Binding-site contacts:
Ligand atom C20 contacts residue MET161 of chain 1.A at 3.3 Å (hydrophobic).
Ligand atom C23 contacts residue ILE34 of chain 1.A at 3.6 Å (hydrophobic).
Ligand atom C28 contacts residue MET110 of chain 1.A at 3.5 Å (hydrophobic).
Ligand atom C8 contacts residue TYR180 of chain 1.A at 3.4 Å (hydrophobic).
Ligand atom N21 contacts residue ILE34 of chain 1.A at 3.6 Å.
Ligand atom C25 contacts residue ILE34 of chain 1.A at 3.6 Å (hydrophobic).
Ligand atom C8 contacts residue MET161 of chain 1.A at 3.7 Å (hydrophobic).
Ligand atom O27 contacts residue TYR180 of chain 1.A at 3.6 Å.
Ligand atom C20 contacts residue ILE34 of chain 1.A at 3.5 Å (hydrophobic).
Ligand atom O27 contacts residue ALA171 of chain 1.A at 3.4 Å.
Ligand atom C10 contacts residue TYR180 of chain 1.A at 3.3 Å (hydrophobic).
Ligand atom C28 contacts residue LYS111 of chain 1.A at 3.3 Å.
Ligand atom C24 contacts residue ILE34 of chain 1.A at 3.5 Å (hydrophobic).
Ligand atom C24 contacts residue MET110 of chain 1.A at 3.0 Å (hydrophobic).
Ligand atom C7 contacts residue TYR180 of chain 1.A at 3.6 Å (hydrophobic).
Ligand atom C24 contacts residue TYR109 of chain 1.A at 3.6 Å (hydrophobic).
Ligand atom C12 contacts residue TYR180 of chain 1.A at 3.5 Å (hydrophobic).
Ligand atom C18 contacts residue MET161 of chain 1.A at 3.4 Å (hydrophobic).
Ligand atom N22 contacts residue ILE34 of chain 1.A at 3.4 Å.
Ligand atom C6 contacts residue ASP114 of chain 1.A at 3.2 Å.
Ligand atom N9 contacts residue TYR180 of chain 1.A at 3.5 Å.
Ligand atom C19 contacts residue ALA58 of chain 1.A at 3.4 Å (hydrophobic).
Ligand atom C2 contacts residue ARG158 of chain 1.A at 3.4 Å.
Ligand atom C2 contacts residue TYR180 of chain 1.A at 3.3 Å (hydrophobic).
Ligand atom C15 contacts residue LEU107 of chain 1.A at 3.5 Å (hydrophobic).
Ligand atom N21 contacts residue MET161 of chain 1.A at 3.3 Å.
Ligand atom C8 contacts residue ARG158 of chain 1.A at 3.7 Å.
Ligand atom O27 contacts residue ASP172 of chain 1.A at 3.2 Å (salt-bridge).
Ligand atom C29 contacts residue LYS111 of chain 1.A at 3.5 Å.
Ligand atom C17 contacts residue PRO108 of chain 1.A at 3.5 Å (hydrophobic).
Ligand atom C19 contacts residue MET110 of chain 1.A at 3.7 Å (hydrophobic).
Ligand atom C36 contacts residue ASP114 of chain 1.A at 3.6 Å.
Ligand atom C13 contacts residue TYR180 of chain 1.A at 3.4 Å (hydrophobic).
Ligand atom N22 contacts residue MET110 of chain 1.A at 3.5 Å (h-bond).
Ligand atom O27 contacts residue ALA176 of chain 1.A at 3.7 Å.
Ligand atom C16 contacts residue MET161 of chain 1.A at 3.7 Å (hydrophobic).
Ligand atom C19 contacts residue PRO108 of chain 1.A at 3.5 Å (hydrophobic).
Ligand atom N11 contacts residue TYR180 of chain 1.A at 3.3 Å.
Ligand atom C7 contacts residue MET161 of chain 1.A at 3.6 Å (hydrophobic).
Ligand atom C4 contacts residue ASP114 of chain 1.A at 3.4 Å.

Sequence of chain 1.A:
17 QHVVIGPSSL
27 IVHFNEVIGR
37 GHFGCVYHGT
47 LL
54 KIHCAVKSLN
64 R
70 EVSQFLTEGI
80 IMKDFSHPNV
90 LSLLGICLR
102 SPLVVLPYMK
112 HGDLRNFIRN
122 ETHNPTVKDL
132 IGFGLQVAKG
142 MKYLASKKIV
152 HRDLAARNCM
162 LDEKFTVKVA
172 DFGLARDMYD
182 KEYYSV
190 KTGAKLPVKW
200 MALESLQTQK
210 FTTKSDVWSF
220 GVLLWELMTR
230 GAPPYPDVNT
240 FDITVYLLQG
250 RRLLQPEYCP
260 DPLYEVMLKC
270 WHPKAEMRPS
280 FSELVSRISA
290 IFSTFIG

A small-molecule ligand and the protein it binds are described below.
Small molecule (SMILES): CN1CCC(COc2cnc(-c3cccc(Cn4nc(-c5cccc(C#N)c5)ccc4=O)c3)nc2)CC1